Binding-site contacts:
Ligand atom C07 contacts residue ARG111 of chain 1.E at 3.6 Å.
Ligand atom C02 contacts residue SER179 of chain 1.E at 3.5 Å.
Ligand atom C03 contacts residue ALA108 of chain 1.E at 3.7 Å (hydrophobic).
Ligand atom O11 contacts residue TYR87 of chain 1.E at 3.6 Å.
Ligand atom O08 contacts residue PHE180 of chain 1.E at 3.4 Å.
Ligand atom C07 contacts residue LEU280 of chain 1.E at 3.6 Å (hydrophobic).
Ligand atom C01 contacts residue HIS189 of chain 1.E at 3.5 Å.
Ligand atom C04 contacts residue LEU107 of chain 1.E at 3.6 Å (hydrophobic).
Ligand atom C03 contacts residue SER179 of chain 1.E at 3.8 Å.
Ligand atom C01 contacts residue ARG111 of chain 1.E at 2.9 Å.
Ligand atom N09 contacts residue TYR284 of chain 1.E at 2.8 Å (h-bond).
Ligand atom N16 contacts residue TYR87 of chain 1.E at 3.8 Å.
Ligand atom C04 contacts residue LEU104 of chain 1.E at 3.7 Å (hydrophobic).
Ligand atom C05 contacts residue PHE180 of chain 1.E at 3.4 Å (hydrophobic).
Ligand atom O11 contacts residue TYR284 of chain 1.E at 3.2 Å (h-bond).
Ligand atom CL17 contacts residue CYS177 of chain 1.E at 2.8 Å.
Ligand atom C07 contacts residue TYR284 of chain 1.E at 3.6 Å (hydrophobic).
Ligand atom C10 contacts residue TYR284 of chain 1.E at 3.0 Å (hydrophobic).
Ligand atom O11 contacts residue LEU280 of chain 1.E at 3.6 Å.
Ligand atom C12 contacts residue TYR284 of chain 1.E at 3.9 Å (hydrophobic).
Ligand atom O08 contacts residue ARG111 of chain 1.E at 2.6 Å (salt-bridge).
Ligand atom C10 contacts residue LEU280 of chain 1.E at 3.8 Å (hydrophobic).
Ligand atom N14 contacts residue LEU104 of chain 1.E at 3.2 Å.
Ligand atom C12 contacts residue LEU83 of chain 1.E at 3.9 Å (hydrophobic).
Ligand atom C10 contacts residue LEU83 of chain 1.E at 3.9 Å (hydrophobic).
Ligand atom O11 contacts residue LEU83 of chain 1.E at 3.7 Å.
Ligand atom C01 contacts residue ALA108 of chain 1.E at 3.3 Å (hydrophobic).
Ligand atom CL17 contacts residue SER178 of chain 1.E at 3.6 Å.
Ligand atom O08 contacts residue LEU280 of chain 1.E at 3.4 Å.
Ligand atom CL17 contacts residue TRP91 of chain 1.E at 3.3 Å.
Ligand atom C07 contacts residue PHE180 of chain 1.E at 3.5 Å (hydrophobic).
Ligand atom C02 contacts residue ALA108 of chain 1.E at 3.6 Å (hydrophobic).
Ligand atom N09 contacts residue LEU280 of chain 1.E at 3.0 Å.
Ligand atom C15 contacts residue LEU83 of chain 1.E at 3.7 Å (hydrophobic).
Ligand atom CL17 contacts residue LEU83 of chain 1.E at 3.8 Å.
Ligand atom C05 contacts residue SER179 of chain 1.E at 3.2 Å.
Ligand atom N06 contacts residue PHE180 of chain 1.E at 3.5 Å.
Ligand atom N16 contacts residue LEU83 of chain 1.E at 3.3 Å.
Ligand atom C03 contacts residue LEU104 of chain 1.E at 3.0 Å (hydrophobic).
Ligand atom C02 contacts residue HIS189 of chain 1.E at 3.0 Å.

Sequence of chain 1.E:
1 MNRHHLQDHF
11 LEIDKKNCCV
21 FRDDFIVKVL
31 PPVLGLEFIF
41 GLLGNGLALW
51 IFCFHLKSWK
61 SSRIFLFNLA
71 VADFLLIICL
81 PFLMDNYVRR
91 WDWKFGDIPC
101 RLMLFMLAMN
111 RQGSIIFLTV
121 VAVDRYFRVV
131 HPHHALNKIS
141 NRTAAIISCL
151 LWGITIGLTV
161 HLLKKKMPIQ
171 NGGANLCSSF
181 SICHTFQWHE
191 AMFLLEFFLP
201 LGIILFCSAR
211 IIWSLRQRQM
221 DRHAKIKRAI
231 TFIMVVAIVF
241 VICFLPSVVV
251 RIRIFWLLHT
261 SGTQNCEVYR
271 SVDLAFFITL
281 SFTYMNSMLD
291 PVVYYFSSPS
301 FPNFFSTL

This small molecule binds to this protein.
Small molecule (SMILES): CCCCCn1c(=O)[nH]c(=O)c2[nH]c(Cl)nc21